This small molecule binds to this protein.
Small molecule (SMILES): Nc1ncnc2c1ncn2[C@@H]1O[C@H](CO[P](=O)(O)O[P](=O)(O)NP(=O)(O)O)[C@@H](O)[C@H]1O

Binding-site contacts:
Ligand atom O2' contacts residue LEU320 of chain 1.A at 3.6 Å (h-bond).
Ligand atom PG contacts residue CA1 of chain 1.I at 3.5 Å.
Ligand atom C3' contacts residue SER317 of chain 1.A at 3.8 Å.
Ligand atom O1G contacts residue ASP316 of chain 1.A at 4.0 Å.
Ligand atom C8 contacts residue CYS319 of chain 1.A at 4.0 Å (hydrophobic).
Ligand atom N7 contacts residue CYS319 of chain 1.A at 3.0 Å (h-bond).
Ligand atom C5 contacts residue LEU320 of chain 1.A at 4.0 Å (hydrophobic).
Ligand atom C5 contacts residue PRO321 of chain 1.A at 4.1 Å (hydrophobic).
Ligand atom O3G contacts residue HIS294 of chain 1.A at 3.4 Å.
Ligand atom C8 contacts residue PRO318 of chain 1.A at 3.8 Å (hydrophobic).
Ligand atom N6 contacts residue CYS319 of chain 1.A at 3.2 Å (h-bond).
Ligand atom C6 contacts residue CYS319 of chain 1.A at 3.7 Å (hydrophobic).
Ligand atom C5' contacts residue SER317 of chain 1.A at 3.3 Å.
Ligand atom C4' contacts residue SER317 of chain 1.A at 3.9 Å.
Ligand atom C4 contacts residue PRO321 of chain 1.A at 4.0 Å (hydrophobic).
Ligand atom C4 contacts residue LEU320 of chain 1.A at 4.0 Å (hydrophobic).
Ligand atom C5' contacts residue ASP316 of chain 1.A at 3.9 Å.
Ligand atom C2' contacts residue SER317 of chain 1.A at 3.3 Å.
Ligand atom O4' contacts residue SER317 of chain 1.A at 4.1 Å.
Ligand atom O1G contacts residue HIS294 of chain 1.A at 3.7 Å.
Ligand atom C8 contacts residue LEU320 of chain 1.A at 3.7 Å (hydrophobic).
Ligand atom C8 contacts residue SER317 of chain 1.A at 3.5 Å.
Ligand atom PB contacts residue CA1 of chain 1.I at 3.9 Å.
Ligand atom N9 contacts residue SER317 of chain 1.A at 4.1 Å.
Ligand atom C5 contacts residue CYS319 of chain 1.A at 3.5 Å (hydrophobic).
Ligand atom N7 contacts residue PRO318 of chain 1.A at 3.7 Å.
Ligand atom C6 contacts residue PRO321 of chain 1.A at 4.1 Å (hydrophobic).
Ligand atom C1' contacts residue SER317 of chain 1.A at 4.0 Å.
Ligand atom N3B contacts residue ASP316 of chain 1.A at 3.8 Å.
Ligand atom O1B contacts residue CA1 of chain 1.I at 2.6 Å.
Ligand atom N3B contacts residue CA1 of chain 1.I at 4.1 Å.
Ligand atom O2G contacts residue CA1 of chain 1.I at 2.1 Å.
Ligand atom C2 contacts residue PRO321 of chain 1.A at 3.8 Å (hydrophobic).
Ligand atom N7 contacts residue LEU320 of chain 1.A at 3.8 Å.
Ligand atom N3 contacts residue PRO321 of chain 1.A at 4.0 Å.
Ligand atom C2' contacts residue LEU320 of chain 1.A at 3.9 Å (hydrophobic).
Ligand atom N9 contacts residue LEU320 of chain 1.A at 3.8 Å.
Ligand atom O1G contacts residue SER296 of chain 1.A at 4.1 Å.
Ligand atom O1G contacts residue ALA293 of chain 1.A at 3.8 Å.
Ligand atom N1 contacts residue PRO321 of chain 1.A at 3.7 Å.

Sequence of chain 1.A:
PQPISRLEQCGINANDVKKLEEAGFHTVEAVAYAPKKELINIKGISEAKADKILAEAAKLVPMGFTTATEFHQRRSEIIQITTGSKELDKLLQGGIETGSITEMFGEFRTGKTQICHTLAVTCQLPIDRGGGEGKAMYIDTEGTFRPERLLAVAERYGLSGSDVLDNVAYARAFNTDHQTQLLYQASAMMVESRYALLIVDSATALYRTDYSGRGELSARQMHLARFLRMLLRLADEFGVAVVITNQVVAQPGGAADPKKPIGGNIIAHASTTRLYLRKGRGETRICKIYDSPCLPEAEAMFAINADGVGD